Sequence of chain 46.D:
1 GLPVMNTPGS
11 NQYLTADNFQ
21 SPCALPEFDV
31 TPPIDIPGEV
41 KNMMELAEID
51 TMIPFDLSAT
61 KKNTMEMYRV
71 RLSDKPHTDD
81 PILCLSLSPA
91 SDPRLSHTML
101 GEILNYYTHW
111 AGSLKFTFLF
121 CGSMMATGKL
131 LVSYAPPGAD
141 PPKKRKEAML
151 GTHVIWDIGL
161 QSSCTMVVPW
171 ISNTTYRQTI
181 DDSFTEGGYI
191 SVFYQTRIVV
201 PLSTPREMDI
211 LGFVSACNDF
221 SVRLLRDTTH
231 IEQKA

Sequence of chain 46.B:
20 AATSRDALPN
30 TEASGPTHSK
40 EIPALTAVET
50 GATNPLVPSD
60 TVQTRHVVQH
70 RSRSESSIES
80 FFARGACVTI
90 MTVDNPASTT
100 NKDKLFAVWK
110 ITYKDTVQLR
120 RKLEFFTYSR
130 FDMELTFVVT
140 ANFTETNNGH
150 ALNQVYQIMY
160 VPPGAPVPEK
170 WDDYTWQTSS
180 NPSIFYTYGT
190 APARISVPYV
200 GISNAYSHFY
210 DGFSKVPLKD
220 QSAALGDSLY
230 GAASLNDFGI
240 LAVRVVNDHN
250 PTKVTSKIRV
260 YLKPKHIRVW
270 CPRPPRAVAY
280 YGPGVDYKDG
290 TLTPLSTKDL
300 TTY

Binding-site contacts:
Ligand atom C26 contacts residue THR111 of chain 46.B at 3.6 Å.
Ligand atom C19 contacts residue PHE237 of chain 46.B at 3.5 Å (hydrophobic).
Ligand atom C21 contacts residue PHE237 of chain 46.B at 3.7 Å (hydrophobic).
Ligand atom C18 contacts residue PHE237 of chain 46.B at 3.8 Å (hydrophobic).
Ligand atom C4 contacts residue ALA24 of chain 46.D at 3.5 Å (hydrophobic).
Ligand atom C5 contacts residue ILE194 of chain 46.B at 3.8 Å (hydrophobic).
Ligand atom C8 contacts residue VAL196 of chain 46.B at 3.7 Å (hydrophobic).
Ligand atom C13 contacts residue PHE237 of chain 46.B at 3.7 Å (hydrophobic).
Ligand atom C23 contacts residue TYR112 of chain 46.B at 3.3 Å (hydrophobic).
Ligand atom C14 contacts residue VAL199 of chain 46.B at 3.8 Å (hydrophobic).
Ligand atom N6 contacts residue VAL196 of chain 46.B at 3.8 Å.
Ligand atom C10 contacts residue MET132 of chain 46.B at 3.7 Å (hydrophobic).
Ligand atom C15 contacts residue MET132 of chain 46.B at 3.6 Å (hydrophobic).
Ligand atom N4 contacts residue LEU240 of chain 46.B at 3.3 Å.
Ligand atom C7 contacts residue TYR159 of chain 46.B at 3.7 Å (hydrophobic).
Ligand atom C4 contacts residue TYR159 of chain 46.B at 3.7 Å (hydrophobic).
Ligand atom O25 contacts residue TYR112 of chain 46.B at 3.4 Å.
Ligand atom O16 contacts residue MET132 of chain 46.B at 3.6 Å.
Ligand atom C27 contacts residue ASP236 of chain 46.B at 3.6 Å.
Ligand atom N3 contacts residue LEU240 of chain 46.B at 3.4 Å.
Ligand atom C8 contacts residue TYR159 of chain 46.B at 3.5 Å (hydrophobic).
Ligand atom C20 contacts residue TYR112 of chain 46.B at 3.4 Å (hydrophobic).
Ligand atom C23 contacts residue PHE237 of chain 46.B at 3.8 Å (hydrophobic).
Ligand atom C1 contacts residue ILE183 of chain 46.B at 3.5 Å (hydrophobic).
Ligand atom C13 contacts residue MET132 of chain 46.B at 3.8 Å (hydrophobic).
Ligand atom C21 contacts residue TYR112 of chain 46.B at 3.4 Å (hydrophobic).
Ligand atom C3 contacts residue PRO181 of chain 46.B at 3.7 Å (hydrophobic).
Ligand atom C11 contacts residue LEU134 of chain 46.B at 3.8 Å (hydrophobic).
Ligand atom O25 contacts residue THR111 of chain 46.B at 3.4 Å (h-bond).
Ligand atom C7 contacts residue VAL196 of chain 46.B at 3.5 Å (hydrophobic).
Ligand atom C3 contacts residue ALA24 of chain 46.D at 3.5 Å (hydrophobic).
Ligand atom O24 contacts residue TYR112 of chain 46.B at 3.8 Å.
Ligand atom C12 contacts residue VAL199 of chain 46.B at 3.7 Å (hydrophobic).
Ligand atom C26 contacts residue LYS113 of chain 46.B at 3.7 Å.
Ligand atom C20 contacts residue PHE237 of chain 46.B at 3.4 Å (hydrophobic).
Ligand atom C4 contacts residue ILE194 of chain 46.B at 3.8 Å (hydrophobic).
Ligand atom C1 contacts residue ILE157 of chain 46.B at 3.4 Å (hydrophobic).
Ligand atom C3 contacts residue TYR159 of chain 46.B at 3.7 Å (hydrophobic).
Ligand atom C5 contacts residue TYR159 of chain 46.B at 3.7 Å (hydrophobic).
Ligand atom C14 contacts residue MET132 of chain 46.B at 3.5 Å (hydrophobic).

This protein binds this small molecule.
Small molecule (SMILES): CCOC(=O)c1ccc(OCCCCC2CCN(c3ccc(C)nn3)CC2)cc1